Binding-site contacts:
Ligand atom CD1 contacts residue ALA136 of chain 4.A at 3.6 Å (hydrophobic).
Ligand atom CA contacts residue ASN106 of chain 4.A at 4.0 Å.
Ligand atom O contacts residue LYS104 of chain 4.A at 4.1 Å.
Ligand atom CE contacts residue PRO152 of chain 4.A at 3.6 Å (hydrophobic).
Ligand atom O contacts residue ARG132 of chain 4.A at 3.8 Å.
Ligand atom CB contacts residue ARG132 of chain 4.A at 4.0 Å.
Ligand atom NE2 contacts residue LYS104 of chain 4.A at 3.0 Å (salt-bridge).
Ligand atom CE contacts residue LEU46 of chain 4.A at 4.0 Å (hydrophobic).
Ligand atom SD contacts residue MET135 of chain 4.A at 3.5 Å.
Ligand atom CE contacts residue TYR53 of chain 4.A at 3.8 Å (hydrophobic).
Ligand atom O contacts residue ARG151 of chain 4.A at 3.6 Å.
Ligand atom CD1 contacts residue ARG132 of chain 4.A at 3.4 Å.
Ligand atom CD2 contacts residue MET135 of chain 4.A at 4.0 Å (hydrophobic).
Ligand atom CB contacts residue LYS104 of chain 4.A at 3.9 Å.
Ligand atom CD1 contacts residue LYS133 of chain 4.A at 3.6 Å.
Ligand atom O contacts residue ARG132 of chain 4.A at 3.7 Å.
Ligand atom CD2 contacts residue ILE103 of chain 4.A at 3.5 Å (hydrophobic).
Ligand atom SD contacts residue TYR53 of chain 4.A at 4.0 Å.
Ligand atom CD1 contacts residue LEU111 of chain 4.A at 3.5 Å (hydrophobic).
Ligand atom CG contacts residue ARG132 of chain 4.A at 3.2 Å.
Ligand atom CD1 contacts residue MET135 of chain 4.A at 4.1 Å (hydrophobic).
Ligand atom CG1 contacts residue ARG132 of chain 4.A at 3.8 Å.
Ligand atom CE2 contacts residue ILE103 of chain 4.A at 3.9 Å (hydrophobic).
Ligand atom CE contacts residue GLU50 of chain 4.A at 3.2 Å.
Ligand atom CD1 contacts residue ARG132 of chain 4.A at 3.9 Å.
Ligand atom C contacts residue SER153 of chain 4.A at 3.9 Å.
Ligand atom O contacts residue SER153 of chain 4.A at 3.1 Å (h-bond).
Ligand atom CB contacts residue ARG151 of chain 4.A at 3.5 Å.
Ligand atom CD1 contacts residue ARG132 of chain 4.A at 3.3 Å.
Ligand atom CG contacts residue ILE103 of chain 4.A at 3.4 Å (hydrophobic).
Ligand atom CD1 contacts residue ILE103 of chain 4.A at 3.7 Å (hydrophobic).
Ligand atom O contacts residue ASN106 of chain 4.A at 3.9 Å.
Ligand atom SD contacts residue ARG132 of chain 4.A at 3.8 Å.
Ligand atom CG2 contacts residue ARG151 of chain 4.A at 3.4 Å.
Ligand atom O contacts residue ASN106 of chain 4.A at 3.6 Å.
Ligand atom CD1 contacts residue ALA136 of chain 4.A at 3.9 Å (hydrophobic).
Ligand atom CE1 contacts residue LEU111 of chain 4.A at 3.9 Å (hydrophobic).
Ligand atom CB contacts residue ILE103 of chain 4.A at 3.8 Å (hydrophobic).
Ligand atom C contacts residue ARG132 of chain 4.A at 4.0 Å.
Ligand atom CD2 contacts residue LEU139 of chain 4.A at 3.7 Å (hydrophobic).

The small molecule below binds the protein below.
Small molecule (SMILES): CC[C@H](C)[C@H](NC(=O)[C@H](CC(C)C)NC(=O)[C@H](CCC(N)=O)NC(=O)[C@H](Cc1ccc(O)cc1)NC(=O)[C@@H](NC(=O)[C@@H](N)CC(=O)O)[C@@H](C)CC)C(=O)N[C@H](C=O)CCSC

Sequence of chain 4.A:
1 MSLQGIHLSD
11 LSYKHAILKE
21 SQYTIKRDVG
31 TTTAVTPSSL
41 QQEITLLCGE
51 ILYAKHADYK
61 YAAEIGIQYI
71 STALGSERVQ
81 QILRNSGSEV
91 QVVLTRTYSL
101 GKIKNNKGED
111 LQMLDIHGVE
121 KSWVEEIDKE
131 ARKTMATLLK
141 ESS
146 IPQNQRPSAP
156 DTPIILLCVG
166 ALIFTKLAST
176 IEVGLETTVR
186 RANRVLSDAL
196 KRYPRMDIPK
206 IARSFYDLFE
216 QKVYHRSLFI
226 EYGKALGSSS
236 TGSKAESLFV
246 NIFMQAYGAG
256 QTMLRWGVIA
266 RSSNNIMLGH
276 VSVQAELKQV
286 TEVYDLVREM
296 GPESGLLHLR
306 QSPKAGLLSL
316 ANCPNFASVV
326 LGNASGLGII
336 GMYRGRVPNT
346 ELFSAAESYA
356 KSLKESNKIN